Binding-site contacts:
Ligand atom O3 contacts residue HIS82 of chain 58.D at 3.9 Å.
Ligand atom OBI contacts residue HIS82 of chain 58.F at 2.9 Å.
Ligand atom OAB contacts residue ARG119 of chain 58.H at 3.5 Å.
Ligand atom C2 contacts residue HIS82 of chain 58.D at 4.2 Å.
Ligand atom O5 contacts residue HIS82 of chain 58.H at 3.2 Å (h-bond).
Ligand atom SAG contacts residue ASN80 of chain 58.D at 4.3 Å.
Ligand atom OAF contacts residue HIS114 of chain 58.H at 4.1 Å.
Ligand atom OAH contacts residue HIS82 of chain 58.D at 3.1 Å (h-bond).
Ligand atom OBH contacts residue HIS114 of chain 58.F at 3.1 Å (h-bond).
Ligand atom O3 contacts residue HIS114 of chain 58.D at 3.3 Å (h-bond).
Ligand atom OBA contacts residue HIS82 of chain 58.D at 4.2 Å.
Ligand atom SAG contacts residue HIS114 of chain 58.H at 4.1 Å.
Ligand atom SBG contacts residue HIS82 of chain 58.F at 4.0 Å.
Ligand atom OBF contacts residue HIS114 of chain 58.F at 3.9 Å.
Ligand atom OAF contacts residue HIS82 of chain 58.D at 3.2 Å (h-bond).
Ligand atom N2 contacts residue HIS114 of chain 58.H at 4.1 Å.
Ligand atom OBC contacts residue HIS114 of chain 58.D at 4.1 Å.
Ligand atom OBF contacts residue HIS82 of chain 58.F at 3.9 Å.
Ligand atom OBA contacts residue HIS114 of chain 58.D at 3.0 Å (h-bond).
Ligand atom OBI contacts residue HIS114 of chain 58.F at 3.0 Å (h-bond).
Ligand atom O1 contacts residue HIS114 of chain 58.H at 2.8 Å (h-bond).
Ligand atom C1 contacts residue HIS82 of chain 58.H at 3.7 Å.
Ligand atom C4 contacts residue ASN80 of chain 58.D at 4.0 Å.
Ligand atom O6B contacts residue ASN80 of chain 58.D at 3.0 Å (h-bond).
Ligand atom O1 contacts residue HIS82 of chain 58.H at 3.6 Å.
Ligand atom O4 contacts residue ASN80 of chain 58.D at 3.1 Å (h-bond).
Ligand atom OBC contacts residue HIS82 of chain 58.F at 3.2 Å (h-bond).
Ligand atom C3 contacts residue HIS82 of chain 58.D at 4.3 Å.
Ligand atom C1 contacts residue HIS114 of chain 58.H at 3.5 Å.
Ligand atom OAH contacts residue ASN80 of chain 58.D at 3.2 Å (h-bond).
Ligand atom SBB contacts residue HIS114 of chain 58.D at 4.2 Å.
Ligand atom SBG contacts residue HIS114 of chain 58.F at 3.5 Å (h-bond).
Ligand atom SBB contacts residue HIS82 of chain 58.F at 3.5 Å (h-bond).
Ligand atom SAG contacts residue HIS82 of chain 58.D at 3.7 Å.
Ligand atom O2 contacts residue HIS82 of chain 58.F at 4.0 Å.
Ligand atom C6 contacts residue ASN80 of chain 58.D at 3.8 Å.
Ligand atom OBE contacts residue HIS82 of chain 58.F at 2.9 Å (h-bond).
Ligand atom C5 contacts residue HIS82 of chain 58.H at 4.0 Å.
Ligand atom OAB contacts residue HIS114 of chain 58.H at 3.3 Å.
Ligand atom O4 contacts residue HIS114 of chain 58.D at 3.6 Å.

Sequence of chain 58.F:
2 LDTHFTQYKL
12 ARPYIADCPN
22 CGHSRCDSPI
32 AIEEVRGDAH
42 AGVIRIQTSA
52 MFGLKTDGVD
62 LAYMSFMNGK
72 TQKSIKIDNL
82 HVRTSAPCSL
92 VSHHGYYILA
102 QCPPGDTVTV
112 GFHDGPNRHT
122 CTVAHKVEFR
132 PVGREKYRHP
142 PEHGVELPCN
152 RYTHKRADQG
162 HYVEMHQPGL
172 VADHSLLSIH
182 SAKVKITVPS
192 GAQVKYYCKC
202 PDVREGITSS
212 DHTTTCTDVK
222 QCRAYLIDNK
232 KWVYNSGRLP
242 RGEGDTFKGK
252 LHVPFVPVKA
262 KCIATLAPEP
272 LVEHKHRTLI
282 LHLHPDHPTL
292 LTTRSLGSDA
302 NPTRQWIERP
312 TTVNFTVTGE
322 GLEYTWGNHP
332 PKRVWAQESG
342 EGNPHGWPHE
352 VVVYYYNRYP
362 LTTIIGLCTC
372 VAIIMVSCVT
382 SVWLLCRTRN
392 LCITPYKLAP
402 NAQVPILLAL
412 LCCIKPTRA

Sequence of chain 58.H:
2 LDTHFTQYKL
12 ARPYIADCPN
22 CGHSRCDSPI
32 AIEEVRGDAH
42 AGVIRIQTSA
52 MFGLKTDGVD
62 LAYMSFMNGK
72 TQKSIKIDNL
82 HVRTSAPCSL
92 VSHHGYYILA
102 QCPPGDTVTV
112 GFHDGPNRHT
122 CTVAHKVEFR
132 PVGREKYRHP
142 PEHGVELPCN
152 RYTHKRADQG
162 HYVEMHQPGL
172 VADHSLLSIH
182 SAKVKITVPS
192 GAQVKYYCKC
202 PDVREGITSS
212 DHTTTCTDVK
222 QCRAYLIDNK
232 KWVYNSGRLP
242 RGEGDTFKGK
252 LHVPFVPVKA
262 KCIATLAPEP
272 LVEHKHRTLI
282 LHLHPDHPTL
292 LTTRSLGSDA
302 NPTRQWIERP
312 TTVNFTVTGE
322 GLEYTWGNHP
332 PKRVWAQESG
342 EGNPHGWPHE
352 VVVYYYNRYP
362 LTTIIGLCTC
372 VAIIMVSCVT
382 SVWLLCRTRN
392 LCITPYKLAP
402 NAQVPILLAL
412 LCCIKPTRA

The protein below binds the small molecule below.
Small molecule (SMILES): O=C(O)[C@@H]1O[C@H](O[C@H]2[C@@H](OS(=O)(=O)O)O[C@@H](O)[C@H](NS(=O)(=O)O)[C@H]2O)[C@@H](OS(=O)(=O)O)[C@H](O)[C@@H]1O

Sequence of chain 58.D:
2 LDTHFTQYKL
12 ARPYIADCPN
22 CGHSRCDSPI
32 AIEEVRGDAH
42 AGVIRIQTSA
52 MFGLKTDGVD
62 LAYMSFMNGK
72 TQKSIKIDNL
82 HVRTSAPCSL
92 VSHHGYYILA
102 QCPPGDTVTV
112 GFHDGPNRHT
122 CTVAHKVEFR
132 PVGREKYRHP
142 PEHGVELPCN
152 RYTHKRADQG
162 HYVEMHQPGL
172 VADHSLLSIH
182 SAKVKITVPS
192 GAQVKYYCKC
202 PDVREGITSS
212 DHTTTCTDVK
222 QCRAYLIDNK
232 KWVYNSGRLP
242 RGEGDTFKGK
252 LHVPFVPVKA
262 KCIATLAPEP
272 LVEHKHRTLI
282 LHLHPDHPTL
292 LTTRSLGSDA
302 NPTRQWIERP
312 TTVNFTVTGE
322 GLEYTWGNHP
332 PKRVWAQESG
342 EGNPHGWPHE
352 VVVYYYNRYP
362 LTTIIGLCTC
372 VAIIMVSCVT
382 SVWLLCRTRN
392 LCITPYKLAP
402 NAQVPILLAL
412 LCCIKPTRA